The protein below binds the small molecule below.
Small molecule (SMILES): CC(=O)N[C@@H]1[C@@H](O)[C@H](O)[C@@H](CO)O[C@H]1O

Sequence of chain 1.B:
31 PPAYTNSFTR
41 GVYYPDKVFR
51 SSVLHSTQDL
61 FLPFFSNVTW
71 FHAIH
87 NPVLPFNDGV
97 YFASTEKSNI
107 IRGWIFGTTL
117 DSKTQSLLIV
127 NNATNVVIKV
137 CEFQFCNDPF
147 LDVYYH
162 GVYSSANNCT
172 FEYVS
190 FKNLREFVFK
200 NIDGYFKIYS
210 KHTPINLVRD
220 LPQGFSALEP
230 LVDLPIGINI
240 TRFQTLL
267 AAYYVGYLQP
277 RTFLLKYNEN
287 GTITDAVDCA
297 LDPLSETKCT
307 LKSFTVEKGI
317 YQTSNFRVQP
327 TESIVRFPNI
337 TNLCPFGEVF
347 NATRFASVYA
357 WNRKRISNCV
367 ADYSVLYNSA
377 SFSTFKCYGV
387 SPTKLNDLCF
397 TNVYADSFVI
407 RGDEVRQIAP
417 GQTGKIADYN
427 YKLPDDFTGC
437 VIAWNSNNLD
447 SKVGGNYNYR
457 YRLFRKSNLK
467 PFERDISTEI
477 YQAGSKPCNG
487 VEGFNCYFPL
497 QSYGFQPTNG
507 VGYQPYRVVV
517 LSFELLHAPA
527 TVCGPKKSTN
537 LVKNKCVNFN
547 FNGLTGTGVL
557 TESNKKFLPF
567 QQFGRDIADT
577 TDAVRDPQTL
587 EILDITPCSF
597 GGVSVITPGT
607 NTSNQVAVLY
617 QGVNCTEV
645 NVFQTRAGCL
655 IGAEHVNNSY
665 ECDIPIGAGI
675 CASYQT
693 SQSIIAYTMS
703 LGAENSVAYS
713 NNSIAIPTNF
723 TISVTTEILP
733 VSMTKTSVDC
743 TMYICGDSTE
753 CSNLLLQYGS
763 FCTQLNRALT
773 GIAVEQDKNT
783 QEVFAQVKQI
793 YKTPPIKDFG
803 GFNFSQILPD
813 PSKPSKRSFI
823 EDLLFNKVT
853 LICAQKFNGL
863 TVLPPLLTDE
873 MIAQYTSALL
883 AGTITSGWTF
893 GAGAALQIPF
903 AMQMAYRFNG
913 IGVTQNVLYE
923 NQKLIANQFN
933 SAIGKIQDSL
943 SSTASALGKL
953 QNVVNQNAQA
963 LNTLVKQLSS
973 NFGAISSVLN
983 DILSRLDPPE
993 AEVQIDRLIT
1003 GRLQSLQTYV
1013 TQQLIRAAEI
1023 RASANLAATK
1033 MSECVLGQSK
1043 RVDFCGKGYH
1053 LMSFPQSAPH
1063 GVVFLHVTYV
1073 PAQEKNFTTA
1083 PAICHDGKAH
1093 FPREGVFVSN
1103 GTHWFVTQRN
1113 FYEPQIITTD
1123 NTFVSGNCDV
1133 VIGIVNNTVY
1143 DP

Binding-site contacts:
Ligand atom C7 contacts residue ASN1078 of chain 1.C at 3.8 Å.
Ligand atom C3 contacts residue ASN1078 of chain 1.C at 3.8 Å.
Ligand atom C5 contacts residue ASN1078 of chain 1.C at 3.7 Å.
Ligand atom O3 contacts residue ALA710 of chain 1.C at 3.4 Å.
Ligand atom C1 contacts residue ASN1078 of chain 1.C at 1.4 Å.
Ligand atom C3 contacts residue ALA710 of chain 1.C at 4.2 Å (hydrophobic).
Ligand atom C2 contacts residue ASN1078 of chain 1.C at 2.4 Å.
Ligand atom O7 contacts residue ASN1078 of chain 1.C at 4.4 Å.
Ligand atom C6 contacts residue GLN899 of chain 1.B at 4.2 Å.
Ligand atom C2 contacts residue ALA710 of chain 1.C at 4.4 Å (hydrophobic).
Ligand atom C4 contacts residue ASN1078 of chain 1.C at 4.2 Å.
Ligand atom O7 contacts residue ALA710 of chain 1.C at 3.9 Å.
Ligand atom C6 contacts residue ASN1078 of chain 1.C at 4.4 Å.
Ligand atom N2 contacts residue ASN1078 of chain 1.C at 2.8 Å (h-bond).
Ligand atom C4 contacts residue ALA710 of chain 1.C at 4.1 Å (hydrophobic).
Ligand atom O5 contacts residue ASN1078 of chain 1.C at 2.4 Å (h-bond).
Ligand atom O6 contacts residue GLN899 of chain 1.B at 2.9 Å (h-bond).

Sequence of chain 1.C:
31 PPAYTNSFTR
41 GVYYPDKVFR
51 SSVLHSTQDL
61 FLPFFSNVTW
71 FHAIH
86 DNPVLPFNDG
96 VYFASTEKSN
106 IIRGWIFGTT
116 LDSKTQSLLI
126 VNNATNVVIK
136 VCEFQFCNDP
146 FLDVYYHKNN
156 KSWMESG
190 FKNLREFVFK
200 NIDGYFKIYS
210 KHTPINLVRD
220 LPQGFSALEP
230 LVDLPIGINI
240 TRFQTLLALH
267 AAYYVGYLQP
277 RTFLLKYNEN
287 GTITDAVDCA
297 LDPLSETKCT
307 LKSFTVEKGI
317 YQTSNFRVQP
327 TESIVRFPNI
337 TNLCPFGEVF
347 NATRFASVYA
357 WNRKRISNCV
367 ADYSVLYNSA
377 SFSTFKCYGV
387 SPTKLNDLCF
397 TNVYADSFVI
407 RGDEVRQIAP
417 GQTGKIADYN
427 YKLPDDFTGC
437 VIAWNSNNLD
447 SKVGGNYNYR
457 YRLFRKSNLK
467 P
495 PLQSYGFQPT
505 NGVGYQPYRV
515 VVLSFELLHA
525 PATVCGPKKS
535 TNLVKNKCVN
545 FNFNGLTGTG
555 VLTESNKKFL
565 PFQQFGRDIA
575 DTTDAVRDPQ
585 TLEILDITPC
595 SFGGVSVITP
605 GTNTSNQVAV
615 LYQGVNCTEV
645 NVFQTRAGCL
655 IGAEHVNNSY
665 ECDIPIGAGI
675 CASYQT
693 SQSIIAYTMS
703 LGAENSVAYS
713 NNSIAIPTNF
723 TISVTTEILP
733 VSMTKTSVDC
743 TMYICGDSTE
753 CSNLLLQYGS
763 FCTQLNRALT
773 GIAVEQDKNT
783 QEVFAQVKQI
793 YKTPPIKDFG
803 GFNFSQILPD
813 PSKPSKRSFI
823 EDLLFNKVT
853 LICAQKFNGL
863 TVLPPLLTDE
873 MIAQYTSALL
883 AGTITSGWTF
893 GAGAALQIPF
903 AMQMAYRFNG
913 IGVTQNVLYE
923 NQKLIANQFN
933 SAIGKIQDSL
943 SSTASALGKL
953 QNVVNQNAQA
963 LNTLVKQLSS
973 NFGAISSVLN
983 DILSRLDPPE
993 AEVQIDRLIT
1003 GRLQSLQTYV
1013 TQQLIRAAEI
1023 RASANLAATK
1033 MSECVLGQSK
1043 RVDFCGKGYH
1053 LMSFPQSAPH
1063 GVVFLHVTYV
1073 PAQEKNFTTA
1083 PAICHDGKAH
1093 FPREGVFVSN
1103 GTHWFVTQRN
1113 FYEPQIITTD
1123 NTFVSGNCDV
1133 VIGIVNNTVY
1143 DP